Sequence of chain 1.B:
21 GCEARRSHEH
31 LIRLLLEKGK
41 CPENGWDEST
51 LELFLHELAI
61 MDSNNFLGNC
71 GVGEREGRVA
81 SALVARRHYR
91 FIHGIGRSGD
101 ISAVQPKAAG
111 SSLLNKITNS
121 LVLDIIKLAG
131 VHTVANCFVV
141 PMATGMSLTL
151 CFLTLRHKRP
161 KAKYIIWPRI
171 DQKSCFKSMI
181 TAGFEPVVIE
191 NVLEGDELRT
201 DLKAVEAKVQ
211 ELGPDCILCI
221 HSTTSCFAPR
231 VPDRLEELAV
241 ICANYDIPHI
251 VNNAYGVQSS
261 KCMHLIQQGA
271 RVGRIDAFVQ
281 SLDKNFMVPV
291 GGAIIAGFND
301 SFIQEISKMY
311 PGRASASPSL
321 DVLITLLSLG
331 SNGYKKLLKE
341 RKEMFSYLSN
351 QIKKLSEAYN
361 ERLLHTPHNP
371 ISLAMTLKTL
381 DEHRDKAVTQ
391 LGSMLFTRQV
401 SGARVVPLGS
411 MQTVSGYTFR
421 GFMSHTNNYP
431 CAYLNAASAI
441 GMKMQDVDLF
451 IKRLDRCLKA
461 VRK

Sequence of chain 2.B:
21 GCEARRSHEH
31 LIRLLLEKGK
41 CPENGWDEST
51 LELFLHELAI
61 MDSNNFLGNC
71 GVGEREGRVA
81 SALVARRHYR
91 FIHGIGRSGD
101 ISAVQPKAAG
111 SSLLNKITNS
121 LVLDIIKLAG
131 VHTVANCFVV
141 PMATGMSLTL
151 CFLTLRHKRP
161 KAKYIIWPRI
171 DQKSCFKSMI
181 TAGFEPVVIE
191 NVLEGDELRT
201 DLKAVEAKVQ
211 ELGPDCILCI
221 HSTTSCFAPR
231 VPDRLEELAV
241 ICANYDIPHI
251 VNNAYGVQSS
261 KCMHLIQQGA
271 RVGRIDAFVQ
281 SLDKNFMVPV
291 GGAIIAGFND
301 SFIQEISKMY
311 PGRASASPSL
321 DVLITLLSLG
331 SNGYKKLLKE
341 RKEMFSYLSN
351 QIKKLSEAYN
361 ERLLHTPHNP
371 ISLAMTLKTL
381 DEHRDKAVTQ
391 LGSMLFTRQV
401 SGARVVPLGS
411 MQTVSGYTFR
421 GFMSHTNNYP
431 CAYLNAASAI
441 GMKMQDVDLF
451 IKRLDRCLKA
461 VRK

Binding-site contacts:
Ligand atom O contacts residue ARG97 of chain 1.B at 3.7 Å.
Ligand atom N contacts residue GLY99 of chain 1.B at 3.3 Å (h-bond).
Ligand atom N contacts residue ARG97 of chain 1.B at 3.1 Å.
Ligand atom P contacts residue ARG97 of chain 1.B at 3.2 Å.
Ligand atom C contacts residue LYS173 of chain 2.B at 3.0 Å.
Ligand atom O3P contacts residue ARG97 of chain 1.B at 3.2 Å (salt-bridge).
Ligand atom CA contacts residue SER98 of chain 1.B at 3.6 Å.
Ligand atom CA contacts residue GLY99 of chain 1.B at 3.9 Å.
Ligand atom OXT contacts residue LYS173 of chain 2.B at 3.2 Å.
Ligand atom CA contacts residue LYS173 of chain 2.B at 3.6 Å.
Ligand atom O1P contacts residue ARG97 of chain 1.B at 3.3 Å (salt-bridge).
Ligand atom O3P contacts residue GLN105 of chain 1.B at 3.1 Å (h-bond).
Ligand atom N contacts residue LYS173 of chain 2.B at 3.9 Å.
Ligand atom OG contacts residue ARG97 of chain 1.B at 2.8 Å (salt-bridge).
Ligand atom O2P contacts residue SER98 of chain 1.B at 3.3 Å (h-bond).
Ligand atom CB contacts residue SER98 of chain 1.B at 3.1 Å.
Ligand atom N contacts residue SER98 of chain 1.B at 3.5 Å (h-bond).
Ligand atom O contacts residue LYS173 of chain 2.B at 3.0 Å (salt-bridge).
Ligand atom CA contacts residue ARG97 of chain 1.B at 4.2 Å.
Ligand atom C contacts residue ARG97 of chain 1.B at 4.3 Å.
Ligand atom O3P contacts residue ARG313 of chain 1.B at 4.2 Å.
Ligand atom CB contacts residue ARG97 of chain 1.B at 4.0 Å.
Ligand atom P contacts residue SER98 of chain 1.B at 4.4 Å.
Ligand atom OG contacts residue SER98 of chain 1.B at 4.3 Å.

This protein binds this small molecule.
Small molecule (SMILES): N[C@@H](COP(=O)(O)O)C(=O)O